Sequence of chain 8.C:
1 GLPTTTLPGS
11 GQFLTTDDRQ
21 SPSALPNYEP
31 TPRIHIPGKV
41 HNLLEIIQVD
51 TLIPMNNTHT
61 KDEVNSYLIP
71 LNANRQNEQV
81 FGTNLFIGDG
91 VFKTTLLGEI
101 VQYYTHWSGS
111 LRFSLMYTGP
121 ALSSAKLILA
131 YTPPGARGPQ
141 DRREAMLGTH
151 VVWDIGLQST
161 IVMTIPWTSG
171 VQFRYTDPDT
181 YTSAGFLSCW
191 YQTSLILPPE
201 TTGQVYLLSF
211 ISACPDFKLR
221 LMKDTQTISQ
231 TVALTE

This protein binds this small molecule.
Small molecule (SMILES): Cc1cc(CCCCCCCOc2ccc(C3=N[C@@H](C)CO3)cc2)on1

Sequence of chain 8.A:
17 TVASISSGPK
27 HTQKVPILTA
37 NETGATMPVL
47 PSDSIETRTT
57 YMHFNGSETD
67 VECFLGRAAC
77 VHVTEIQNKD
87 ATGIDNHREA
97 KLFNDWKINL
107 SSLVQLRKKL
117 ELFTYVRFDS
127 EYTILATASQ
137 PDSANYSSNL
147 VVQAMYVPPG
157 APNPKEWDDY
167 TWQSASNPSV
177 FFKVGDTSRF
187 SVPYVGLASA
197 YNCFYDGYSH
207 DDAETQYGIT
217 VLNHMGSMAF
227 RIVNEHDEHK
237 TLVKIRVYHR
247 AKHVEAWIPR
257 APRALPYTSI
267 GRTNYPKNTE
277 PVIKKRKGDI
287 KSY

Binding-site contacts:
Ligand atom C4 contacts residue MET224 of chain 8.A at 3.8 Å (hydrophobic).
Ligand atom O1B contacts residue TYR128 of chain 8.A at 3.9 Å.
Ligand atom C2C contacts residue VAL188 of chain 8.A at 3.2 Å (hydrophobic).
Ligand atom C7C contacts residue TYR128 of chain 8.A at 3.6 Å (hydrophobic).
Ligand atom C4 contacts residue TYR152 of chain 8.A at 3.9 Å (hydrophobic).
Ligand atom C31 contacts residue VAL176 of chain 8.A at 3.3 Å (hydrophobic).
Ligand atom N3A contacts residue ASN219 of chain 8.A at 3.0 Å (h-bond).
Ligand atom O1 contacts residue PHE186 of chain 8.A at 3.5 Å.
Ligand atom C5C contacts residue TYR128 of chain 8.A at 3.5 Å (hydrophobic).
Ligand atom C6B contacts residue LEU106 of chain 8.A at 3.9 Å (hydrophobic).
Ligand atom C6C contacts residue VAL191 of chain 8.A at 3.2 Å (hydrophobic).
Ligand atom C4 contacts residue PHE186 of chain 8.A at 3.6 Å (hydrophobic).
Ligand atom C31 contacts residue SER175 of chain 8.A at 3.6 Å.
Ligand atom C5B contacts residue LEU106 of chain 8.A at 3.5 Å (hydrophobic).
Ligand atom O1 contacts residue ALA24 of chain 8.C at 3.6 Å.
Ligand atom O1 contacts residue TYR152 of chain 8.A at 3.9 Å.
Ligand atom C7C contacts residue TYR197 of chain 8.A at 3.8 Å (hydrophobic).
Ligand atom O1B contacts residue MET221 of chain 8.A at 3.4 Å.
Ligand atom C3 contacts residue PHE186 of chain 8.A at 3.8 Å (hydrophobic).
Ligand atom C31 contacts residue ALA150 of chain 8.A at 3.5 Å (hydrophobic).
Ligand atom C1B contacts residue MET221 of chain 8.A at 3.8 Å (hydrophobic).
Ligand atom C5 contacts residue TYR152 of chain 8.A at 3.8 Å (hydrophobic).
Ligand atom C31 contacts residue PRO174 of chain 8.A at 3.4 Å (hydrophobic).
Ligand atom C5B contacts residue TYR197 of chain 8.A at 3.7 Å (hydrophobic).
Ligand atom C3C contacts residue TYR128 of chain 8.A at 3.9 Å (hydrophobic).
Ligand atom C5 contacts residue PHE186 of chain 8.A at 3.5 Å (hydrophobic).
Ligand atom C3B contacts residue MET221 of chain 8.A at 3.8 Å (hydrophobic).
Ligand atom N2 contacts residue ALA24 of chain 8.C at 3.4 Å.
Ligand atom CM1 contacts residue SER107 of chain 8.A at 3.9 Å.
Ligand atom C6B contacts residue TYR197 of chain 8.A at 3.6 Å (hydrophobic).
Ligand atom C2B contacts residue MET221 of chain 8.A at 3.5 Å (hydrophobic).
Ligand atom O1 contacts residue VAL188 of chain 8.A at 3.8 Å.
Ligand atom C4C contacts residue TYR152 of chain 8.A at 3.8 Å (hydrophobic).
Ligand atom C4A contacts residue ASN219 of chain 8.A at 3.5 Å.
Ligand atom N2 contacts residue PHE186 of chain 8.A at 3.7 Å.
Ligand atom C3C contacts residue VAL188 of chain 8.A at 3.3 Å (hydrophobic).
Ligand atom C6C contacts residue MET221 of chain 8.A at 3.7 Å (hydrophobic).
Ligand atom C3 contacts residue PRO174 of chain 8.A at 3.8 Å (hydrophobic).
Ligand atom C5C contacts residue ILE104 of chain 8.A at 3.8 Å (hydrophobic).
Ligand atom C4B contacts residue LEU106 of chain 8.A at 3.7 Å (hydrophobic).